Binding-site contacts:
Ligand atom CA1 contacts residue ASP306 of chain 1.B at 2.3 Å.
Ligand atom C28 contacts residue ARG492 of chain 1.B at 3.3 Å.
Ligand atom N30 contacts residue ALA490 of chain 1.B at 2.9 Å (h-bond).
Ligand atom N13 contacts residue ASP338 of chain 1.B at 2.7 Å (salt-bridge).
Ligand atom O8P contacts residue LYS75 of chain 1.B at 3.2 Å (salt-bridge).
Ligand atom N11 contacts residue THR339 of chain 1.B at 3.1 Å (h-bond).
Ligand atom O8 contacts residue GLY179 of chain 1.B at 3.1 Å (h-bond).
Ligand atom N29 contacts residue GLU486 of chain 1.B at 2.6 Å (salt-bridge).
Ligand atom CA1 contacts residue GLU304 of chain 1.B at 2.5 Å.
Ligand atom MG1 contacts residue ALA181 of chain 1.B at 2.1 Å.
Ligand atom O5P contacts residue ALA181 of chain 1.B at 3.0 Å (h-bond).
Ligand atom CA1 contacts residue GLY179 of chain 1.B at 2.3 Å.
Ligand atom O2P contacts residue GLY91 of chain 1.B at 3.2 Å.
Ligand atom O2P contacts residue ARG184 of chain 1.B at 3.1 Å (salt-bridge).
Ligand atom N30 contacts residue ASN92 of chain 1.B at 3.2 Å (h-bond).
Ligand atom O28 contacts residue LYS438 of chain 1.B at 2.9 Å (salt-bridge).
Ligand atom O7P contacts residue ALA181 of chain 1.B at 3.1 Å (h-bond).
Ligand atom N30 contacts residue GLU486 of chain 1.B at 3.0 Å (salt-bridge).
Ligand atom O3P contacts residue ASN92 of chain 1.B at 3.0 Å (h-bond).
Ligand atom O2P contacts residue GLY183 of chain 1.B at 2.9 Å (h-bond).
Ligand atom N10 contacts residue MET337 of chain 1.B at 2.8 Å (h-bond).
Ligand atom N10 contacts residue ASP333 of chain 1.B at 3.0 Å (salt-bridge).
Ligand atom C30 contacts residue GLU486 of chain 1.B at 3.2 Å.
Ligand atom O22 contacts residue SF41 of chain 1.G at 3.3 Å (h-bond).
Ligand atom O8 contacts residue ASP306 of chain 1.B at 2.9 Å (salt-bridge).
Ligand atom O5P contacts residue ASN92 of chain 1.B at 2.7 Å (h-bond).
Ligand atom N33 contacts residue CYS491 of chain 1.B at 3.1 Å (h-bond).
Ligand atom O3P contacts residue LYS438 of chain 1.B at 2.8 Å (salt-bridge).
Ligand atom MG1 contacts residue ASN92 of chain 1.B at 2.1 Å.
Ligand atom S24 contacts residue ARG492 of chain 1.B at 3.3 Å (salt-bridge).
Ligand atom O4P contacts residue HIS436 of chain 1.B at 2.9 Å (h-bond).
Ligand atom O5P contacts residue LEU93 of chain 1.B at 3.0 Å.
Ligand atom O6P contacts residue ARG180 of chain 1.B at 2.9 Å (salt-bridge).
Ligand atom O1P contacts residue ALA181 of chain 1.B at 2.8 Å (h-bond).
Ligand atom O8P contacts residue ARG180 of chain 1.B at 3.0 Å (salt-bridge).
Ligand atom O22 contacts residue LYS75 of chain 1.B at 3.1 Å (salt-bridge).
Ligand atom O6P contacts residue GLY94 of chain 1.B at 2.8 Å (h-bond).
Ligand atom N9 contacts residue ASP333 of chain 1.B at 2.7 Å (salt-bridge).
Ligand atom C10 contacts residue ASP333 of chain 1.B at 3.2 Å.
Ligand atom O1P contacts residue ASN92 of chain 1.B at 2.9 Å (h-bond).

Sequence of chain 1.B:
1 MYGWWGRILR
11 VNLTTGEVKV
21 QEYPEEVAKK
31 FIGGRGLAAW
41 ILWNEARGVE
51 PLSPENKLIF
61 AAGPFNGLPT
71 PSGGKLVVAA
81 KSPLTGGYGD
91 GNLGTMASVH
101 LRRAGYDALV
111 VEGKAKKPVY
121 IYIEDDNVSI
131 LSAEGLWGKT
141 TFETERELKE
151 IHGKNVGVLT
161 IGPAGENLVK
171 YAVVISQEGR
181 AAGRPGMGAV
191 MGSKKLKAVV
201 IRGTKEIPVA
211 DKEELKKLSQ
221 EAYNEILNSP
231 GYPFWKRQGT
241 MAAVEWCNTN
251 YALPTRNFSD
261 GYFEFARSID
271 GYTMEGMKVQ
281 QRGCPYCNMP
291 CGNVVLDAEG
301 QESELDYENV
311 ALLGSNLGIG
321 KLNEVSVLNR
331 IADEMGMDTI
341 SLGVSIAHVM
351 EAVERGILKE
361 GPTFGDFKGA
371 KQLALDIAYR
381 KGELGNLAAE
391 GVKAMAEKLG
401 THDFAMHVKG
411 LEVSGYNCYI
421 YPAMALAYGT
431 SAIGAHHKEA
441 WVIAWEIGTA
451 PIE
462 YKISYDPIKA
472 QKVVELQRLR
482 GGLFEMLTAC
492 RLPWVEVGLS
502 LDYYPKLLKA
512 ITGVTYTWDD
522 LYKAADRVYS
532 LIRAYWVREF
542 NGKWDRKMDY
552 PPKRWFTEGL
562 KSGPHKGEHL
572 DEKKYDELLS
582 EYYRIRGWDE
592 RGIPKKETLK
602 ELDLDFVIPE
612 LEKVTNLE

The small molecule below binds the protein below.
Small molecule (SMILES): COc1nc(N)nc2c1N[C@H]1C3=C4S[W]5(O)(SC6=C(S5)[C@@H]5Nc7c(nc(N)[nH]c7=O)N[C@@H]5O[C@@H]6COP(=O)(O)O[Mg]OP(=O)(O)OC[C@H]4O[C@H]1N2)S3